Binding-site contacts:
Ligand atom C2 contacts residue ASN416 of chain 1.A at 2.4 Å.
Ligand atom C1 contacts residue PRO261 of chain 1.A at 4.5 Å (hydrophobic).
Ligand atom O5 contacts residue PRO261 of chain 1.A at 4.3 Å.
Ligand atom C8 contacts residue NAG2 of chain 1.Q at 3.6 Å.
Ligand atom C5 contacts residue ASN416 of chain 1.A at 3.7 Å.
Ligand atom O5 contacts residue ASN416 of chain 1.A at 2.4 Å (h-bond).
Ligand atom O7 contacts residue ASN416 of chain 1.A at 4.5 Å.
Ligand atom C3 contacts residue ASN416 of chain 1.A at 3.7 Å.
Ligand atom N2 contacts residue ASN416 of chain 1.A at 2.7 Å (h-bond).
Ligand atom C8 contacts residue VAL414 of chain 1.A at 4.0 Å (hydrophobic).
Ligand atom C4 contacts residue ASN416 of chain 1.A at 4.2 Å.
Ligand atom C1 contacts residue ASN416 of chain 1.A at 1.4 Å.
Ligand atom C7 contacts residue ASN416 of chain 1.A at 3.8 Å.

A small-molecule ligand and the protein it binds are described below.
Small molecule (SMILES): CC(=O)N[C@H]1[C@H](O[C@H]2[C@H](O)[C@@H](NC(C)=O)CO[C@@H]2CO)O[C@H](CO)[C@@H](O)[C@@H]1O

Sequence of chain 1.A:
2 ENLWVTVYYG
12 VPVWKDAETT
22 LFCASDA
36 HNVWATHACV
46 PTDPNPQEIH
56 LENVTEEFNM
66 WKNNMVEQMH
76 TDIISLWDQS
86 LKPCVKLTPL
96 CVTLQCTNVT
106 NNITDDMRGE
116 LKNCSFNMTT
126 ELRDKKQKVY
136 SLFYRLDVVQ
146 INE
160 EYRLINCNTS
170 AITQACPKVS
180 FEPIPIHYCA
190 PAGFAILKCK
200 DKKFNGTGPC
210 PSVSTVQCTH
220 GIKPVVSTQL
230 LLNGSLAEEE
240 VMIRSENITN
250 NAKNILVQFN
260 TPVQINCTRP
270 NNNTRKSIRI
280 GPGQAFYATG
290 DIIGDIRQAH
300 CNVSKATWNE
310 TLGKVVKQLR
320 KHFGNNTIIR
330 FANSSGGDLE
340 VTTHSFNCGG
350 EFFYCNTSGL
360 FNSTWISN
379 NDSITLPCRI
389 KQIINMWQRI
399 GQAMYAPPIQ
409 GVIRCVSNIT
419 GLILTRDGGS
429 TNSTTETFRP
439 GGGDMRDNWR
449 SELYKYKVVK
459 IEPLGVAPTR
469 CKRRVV